Sequence of chain 1.C:
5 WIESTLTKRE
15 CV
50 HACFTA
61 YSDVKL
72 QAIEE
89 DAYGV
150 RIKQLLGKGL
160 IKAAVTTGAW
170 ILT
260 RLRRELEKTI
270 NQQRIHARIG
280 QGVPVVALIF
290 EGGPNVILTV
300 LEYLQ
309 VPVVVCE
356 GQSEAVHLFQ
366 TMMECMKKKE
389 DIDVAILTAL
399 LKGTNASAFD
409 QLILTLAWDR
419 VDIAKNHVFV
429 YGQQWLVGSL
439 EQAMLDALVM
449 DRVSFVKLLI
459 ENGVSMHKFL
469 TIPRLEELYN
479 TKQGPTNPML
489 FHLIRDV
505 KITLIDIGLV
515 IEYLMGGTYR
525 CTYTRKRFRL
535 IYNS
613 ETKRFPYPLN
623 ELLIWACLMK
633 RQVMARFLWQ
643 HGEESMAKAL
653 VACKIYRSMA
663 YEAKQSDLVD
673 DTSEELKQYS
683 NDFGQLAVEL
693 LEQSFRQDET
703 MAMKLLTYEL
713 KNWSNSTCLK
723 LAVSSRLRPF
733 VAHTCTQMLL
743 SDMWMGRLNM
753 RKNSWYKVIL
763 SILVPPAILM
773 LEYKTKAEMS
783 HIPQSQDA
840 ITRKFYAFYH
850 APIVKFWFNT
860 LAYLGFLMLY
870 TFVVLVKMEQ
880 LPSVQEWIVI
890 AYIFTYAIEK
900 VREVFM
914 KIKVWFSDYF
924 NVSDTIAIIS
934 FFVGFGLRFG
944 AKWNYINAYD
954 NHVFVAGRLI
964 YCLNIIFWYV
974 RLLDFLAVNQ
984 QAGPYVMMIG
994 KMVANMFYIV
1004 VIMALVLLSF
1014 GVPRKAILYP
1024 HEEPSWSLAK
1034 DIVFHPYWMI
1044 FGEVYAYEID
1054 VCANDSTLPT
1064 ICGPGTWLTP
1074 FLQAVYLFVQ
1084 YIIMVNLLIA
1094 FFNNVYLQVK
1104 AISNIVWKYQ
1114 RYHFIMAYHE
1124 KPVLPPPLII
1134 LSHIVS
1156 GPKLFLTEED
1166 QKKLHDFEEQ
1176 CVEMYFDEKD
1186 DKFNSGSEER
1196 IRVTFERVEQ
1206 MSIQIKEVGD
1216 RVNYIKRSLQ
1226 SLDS

Sequence of chain 1.B:
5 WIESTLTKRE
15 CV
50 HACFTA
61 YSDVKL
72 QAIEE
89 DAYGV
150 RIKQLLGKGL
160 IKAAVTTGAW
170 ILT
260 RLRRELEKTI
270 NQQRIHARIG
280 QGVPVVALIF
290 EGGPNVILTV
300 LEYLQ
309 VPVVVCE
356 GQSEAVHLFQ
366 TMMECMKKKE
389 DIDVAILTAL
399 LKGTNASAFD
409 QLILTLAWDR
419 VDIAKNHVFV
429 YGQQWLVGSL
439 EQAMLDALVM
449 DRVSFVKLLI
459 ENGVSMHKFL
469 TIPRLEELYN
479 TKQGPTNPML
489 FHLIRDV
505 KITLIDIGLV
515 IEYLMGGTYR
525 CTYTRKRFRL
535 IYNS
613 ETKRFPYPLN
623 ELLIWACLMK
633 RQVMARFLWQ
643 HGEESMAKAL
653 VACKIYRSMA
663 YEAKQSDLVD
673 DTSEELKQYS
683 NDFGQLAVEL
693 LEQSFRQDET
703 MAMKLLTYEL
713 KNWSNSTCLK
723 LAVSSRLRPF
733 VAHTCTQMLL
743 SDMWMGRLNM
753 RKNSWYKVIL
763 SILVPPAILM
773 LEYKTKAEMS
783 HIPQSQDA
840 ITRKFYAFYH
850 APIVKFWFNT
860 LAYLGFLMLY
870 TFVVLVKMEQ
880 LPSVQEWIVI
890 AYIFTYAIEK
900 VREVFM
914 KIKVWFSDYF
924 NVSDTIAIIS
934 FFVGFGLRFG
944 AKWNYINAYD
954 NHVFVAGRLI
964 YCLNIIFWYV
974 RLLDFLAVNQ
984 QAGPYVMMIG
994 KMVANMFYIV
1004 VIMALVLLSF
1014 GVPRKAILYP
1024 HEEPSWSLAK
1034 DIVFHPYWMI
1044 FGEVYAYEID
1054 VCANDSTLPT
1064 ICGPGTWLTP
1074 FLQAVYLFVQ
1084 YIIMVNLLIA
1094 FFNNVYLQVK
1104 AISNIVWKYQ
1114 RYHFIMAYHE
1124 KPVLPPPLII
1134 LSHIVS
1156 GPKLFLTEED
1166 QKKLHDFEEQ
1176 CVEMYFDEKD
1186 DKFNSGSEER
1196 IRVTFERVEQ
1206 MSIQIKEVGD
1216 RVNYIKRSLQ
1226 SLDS

Binding-site contacts:
Ligand atom CBI contacts residue THR870 of chain 1.C at 4.3 Å.
Ligand atom CAS contacts residue MET867 of chain 1.C at 3.9 Å (hydrophobic).
Ligand atom CAE contacts residue MET867 of chain 1.C at 3.8 Å (hydrophobic).
Ligand atom CBB contacts residue THR870 of chain 1.C at 4.1 Å.
Ligand atom CAB contacts residue MET867 of chain 1.C at 4.0 Å (hydrophobic).
Ligand atom CAA contacts residue LEU1011 of chain 1.B at 3.8 Å (hydrophobic).
Ligand atom CAC contacts residue THR870 of chain 1.C at 4.2 Å.
Ligand atom CAK contacts residue ALA1032 of chain 1.B at 3.5 Å (hydrophobic).
Ligand atom CAR contacts residue PHE871 of chain 1.C at 3.7 Å (hydrophobic).
Ligand atom CAB contacts residue LEU863 of chain 1.C at 3.8 Å (hydrophobic).
Ligand atom CBA contacts residue LEU863 of chain 1.C at 4.0 Å (hydrophobic).
Ligand atom CAC contacts residue TYR972 of chain 1.C at 3.1 Å (hydrophobic).
Ligand atom CAJ contacts residue MET867 of chain 1.C at 3.7 Å (hydrophobic).
Ligand atom OAG contacts residue SER1028 of chain 1.B at 4.0 Å.
Ligand atom CAA contacts residue Y011 of chain 1.M at 2.7 Å.
Ligand atom CAC contacts residue LEU1011 of chain 1.B at 4.2 Å (hydrophobic).
Ligand atom CAU contacts residue MET867 of chain 1.C at 3.9 Å (hydrophobic).
Ligand atom CAS contacts residue THR870 of chain 1.C at 4.1 Å.
Ligand atom CAU contacts residue THR870 of chain 1.C at 3.2 Å.
Ligand atom CAV contacts residue SER1028 of chain 1.B at 3.6 Å.
Ligand atom CBB contacts residue TYR972 of chain 1.C at 4.3 Å (hydrophobic).
Ligand atom CAI contacts residue TRP1029 of chain 1.B at 4.1 Å (hydrophobic).
Ligand atom CBA contacts residue Y011 of chain 1.M at 3.8 Å.
Ligand atom CAR contacts residue SER1028 of chain 1.B at 4.1 Å.
Ligand atom CAN contacts residue LEU866 of chain 1.C at 4.2 Å (hydrophobic).
Ligand atom CAN contacts residue TYR972 of chain 1.C at 4.1 Å (hydrophobic).
Ligand atom CAZ contacts residue TRP1029 of chain 1.B at 4.2 Å (hydrophobic).
Ligand atom CAV contacts residue TRP1029 of chain 1.B at 3.8 Å (hydrophobic).
Ligand atom CAI contacts residue ALA1032 of chain 1.B at 3.8 Å (hydrophobic).
Ligand atom CAY contacts residue TRP1029 of chain 1.B at 4.3 Å (hydrophobic).
Ligand atom CAB contacts residue Y011 of chain 1.M at 3.9 Å.
Ligand atom CAL contacts residue PRO1027 of chain 1.B at 3.8 Å (hydrophobic).
Ligand atom CBE contacts residue THR870 of chain 1.C at 4.3 Å.
Ligand atom CAR contacts residue LEU1031 of chain 1.B at 4.1 Å (hydrophobic).
Ligand atom OAF contacts residue TRP1029 of chain 1.B at 3.8 Å.
Ligand atom CBC contacts residue SER1028 of chain 1.B at 3.6 Å.
Ligand atom CAA contacts residue LEU975 of chain 1.C at 4.3 Å (hydrophobic).
Ligand atom CBA contacts residue LEU975 of chain 1.C at 4.1 Å (hydrophobic).
Ligand atom OAG contacts residue TRP1029 of chain 1.B at 3.4 Å (h-bond).
Ligand atom CAT contacts residue PHE871 of chain 1.C at 3.5 Å (hydrophobic).

The small molecule below binds the protein below.
Small molecule (SMILES): CC(C)CCC[C@@H](C)[C@H]1CC[C@H]2[C@@H]3CC=C4C[C@@H](OC(=O)CCC(=O)O)CC[C@]4(C)[C@H]3CC[C@]12C